Sequence of chain 1.A:
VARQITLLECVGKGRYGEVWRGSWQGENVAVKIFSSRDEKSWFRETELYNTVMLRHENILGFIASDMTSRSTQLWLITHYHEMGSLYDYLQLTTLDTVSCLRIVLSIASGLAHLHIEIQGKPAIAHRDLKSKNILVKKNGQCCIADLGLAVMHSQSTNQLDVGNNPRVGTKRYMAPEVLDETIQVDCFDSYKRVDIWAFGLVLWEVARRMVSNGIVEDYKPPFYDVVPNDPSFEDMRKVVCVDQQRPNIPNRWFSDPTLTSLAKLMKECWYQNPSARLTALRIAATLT

This small molecule binds to this protein.
Small molecule (SMILES): c1ccc2c(-c3cnn4cc(-c5ccc(N6CCNCC6)cc5)cnc34)ccnc2c1

Binding-site contacts:
Ligand atom CAM contacts residue HIS117 of chain 1.A at 3.3 Å.
Ligand atom CAJ contacts residue LEU174 of chain 1.A at 3.5 Å (hydrophobic).
Ligand atom CAH contacts residue GLY120 of chain 1.A at 3.7 Å.
Ligand atom CAA contacts residue ALA184 of chain 1.A at 3.7 Å (hydrophobic).
Ligand atom CAO contacts residue MET119 of chain 1.A at 3.7 Å (hydrophobic).
Ligand atom CAV contacts residue GLY120 of chain 1.A at 3.5 Å.
Ligand atom CAG contacts residue GLU118 of chain 1.A at 3.5 Å.
Ligand atom CAD contacts residue THR114 of chain 1.A at 3.4 Å.
Ligand atom CBC contacts residue LEU174 of chain 1.A at 3.6 Å (hydrophobic).
Ligand atom NAT contacts residue TYR116 of chain 1.A at 3.7 Å.
Ligand atom CAG contacts residue TYR116 of chain 1.A at 3.4 Å (hydrophobic).
Ligand atom NAR contacts residue LYS66 of chain 1.A at 3.4 Å (salt-bridge).
Ligand atom CAD contacts residue ALA64 of chain 1.A at 3.6 Å (hydrophobic).
Ligand atom CAW contacts residue VAL45 of chain 1.A at 3.8 Å (hydrophobic).
Ligand atom NAT contacts residue HIS115 of chain 1.A at 3.5 Å (h-bond).
Ligand atom CAN contacts residue ASP124 of chain 1.A at 3.7 Å.
Ligand atom CAB contacts residue LYS171 of chain 1.A at 3.6 Å.
Ligand atom CAZ contacts residue ALA64 of chain 1.A at 3.8 Å (hydrophobic).
Ligand atom CAM contacts residue TYR116 of chain 1.A at 3.8 Å (hydrophobic).
Ligand atom CAL contacts residue HIS115 of chain 1.A at 3.4 Å.
Ligand atom CAI contacts residue LYS66 of chain 1.A at 3.6 Å.
Ligand atom CAF contacts residue GLY120 of chain 1.A at 3.5 Å.
Ligand atom CAQ contacts residue GLU118 of chain 1.A at 3.4 Å.
Ligand atom CAE contacts residue TYR116 of chain 1.A at 3.3 Å (hydrophobic).
Ligand atom NAT contacts residue HIS117 of chain 1.A at 3.2 Å (h-bond).
Ligand atom NAS contacts residue VAL53 of chain 1.A at 3.7 Å.
Ligand atom CAC contacts residue THR114 of chain 1.A at 3.7 Å.
Ligand atom CAF contacts residue VAL45 of chain 1.A at 3.8 Å (hydrophobic).
Ligand atom CAI contacts residue ALA184 of chain 1.A at 3.7 Å (hydrophobic).
Ligand atom CAH contacts residue ASP124 of chain 1.A at 3.6 Å.
Ligand atom CAO contacts residue GLU118 of chain 1.A at 3.2 Å.
Ligand atom CAE contacts residue HIS117 of chain 1.A at 3.5 Å.
Ligand atom NAT contacts residue ALA64 of chain 1.A at 3.8 Å.
Ligand atom NBE contacts residue LEU174 of chain 1.A at 3.5 Å.
Ligand atom CAC contacts residue LEU94 of chain 1.A at 3.6 Å (hydrophobic).
Ligand atom CAL contacts residue ALA64 of chain 1.A at 3.5 Å (hydrophobic).
Ligand atom CAE contacts residue GLY120 of chain 1.A at 3.6 Å.
Ligand atom CAD contacts residue LEU94 of chain 1.A at 3.6 Å (hydrophobic).
Ligand atom CAK contacts residue VAL45 of chain 1.A at 3.7 Å (hydrophobic).
Ligand atom CAA contacts residue ASN172 of chain 1.A at 3.4 Å.